Sequence of chain 1.A:
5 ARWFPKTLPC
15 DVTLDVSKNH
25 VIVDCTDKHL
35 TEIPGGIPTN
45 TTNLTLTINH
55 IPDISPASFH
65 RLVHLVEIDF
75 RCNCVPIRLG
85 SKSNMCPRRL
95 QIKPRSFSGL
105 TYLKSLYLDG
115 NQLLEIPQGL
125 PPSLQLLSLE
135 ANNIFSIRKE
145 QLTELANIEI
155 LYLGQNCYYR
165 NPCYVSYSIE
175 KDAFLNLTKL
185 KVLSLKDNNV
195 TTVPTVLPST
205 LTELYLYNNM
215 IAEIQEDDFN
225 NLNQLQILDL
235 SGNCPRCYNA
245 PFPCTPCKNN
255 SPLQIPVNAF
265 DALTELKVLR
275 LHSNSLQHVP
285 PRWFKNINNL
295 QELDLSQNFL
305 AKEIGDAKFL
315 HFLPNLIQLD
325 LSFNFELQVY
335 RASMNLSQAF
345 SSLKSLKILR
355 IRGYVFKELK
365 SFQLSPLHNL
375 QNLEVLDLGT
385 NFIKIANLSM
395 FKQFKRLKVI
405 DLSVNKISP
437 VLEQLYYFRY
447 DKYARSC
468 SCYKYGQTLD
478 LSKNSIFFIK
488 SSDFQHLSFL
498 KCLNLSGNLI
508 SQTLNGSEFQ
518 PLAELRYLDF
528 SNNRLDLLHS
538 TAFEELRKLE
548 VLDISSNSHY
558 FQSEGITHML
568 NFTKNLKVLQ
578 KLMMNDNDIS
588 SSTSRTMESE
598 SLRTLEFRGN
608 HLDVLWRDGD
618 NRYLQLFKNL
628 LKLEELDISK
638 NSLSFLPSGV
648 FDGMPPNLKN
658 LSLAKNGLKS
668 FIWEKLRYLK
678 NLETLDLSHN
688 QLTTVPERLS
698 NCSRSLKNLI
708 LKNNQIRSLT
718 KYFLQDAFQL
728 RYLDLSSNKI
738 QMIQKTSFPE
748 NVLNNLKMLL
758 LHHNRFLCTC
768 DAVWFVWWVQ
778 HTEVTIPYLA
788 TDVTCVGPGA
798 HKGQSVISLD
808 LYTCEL

Binding-site contacts:
Ligand atom C6 contacts residue SER109 of chain 1.A at 3.8 Å.
Ligand atom O7 contacts residue GLU71 of chain 1.A at 3.4 Å (salt-bridge).
Ligand atom C1 contacts residue VAL70 of chain 1.A at 4.3 Å (hydrophobic).
Ligand atom C3 contacts residue HIS24 of chain 1.A at 4.3 Å.
Ligand atom O5 contacts residue GLU71 of chain 1.A at 3.5 Å.
Ligand atom C5 contacts residue VAL70 of chain 1.A at 4.1 Å (hydrophobic).
Ligand atom C6 contacts residue GLU71 of chain 1.A at 3.9 Å.
Ligand atom C8 contacts residue ILE26 of chain 1.A at 4.1 Å (hydrophobic).
Ligand atom C1 contacts residue ASN47 of chain 1.A at 1.4 Å.
Ligand atom O6 contacts residue VAL70 of chain 1.A at 4.2 Å.
Ligand atom O6 contacts residue SER109 of chain 1.A at 2.8 Å (h-bond).
Ligand atom O5 contacts residue VAL70 of chain 1.A at 3.6 Å.
Ligand atom C1 contacts residue GLU71 of chain 1.A at 4.3 Å.
Ligand atom C2 contacts residue GLU71 of chain 1.A at 4.1 Å.
Ligand atom C4 contacts residue ASN47 of chain 1.A at 4.3 Å.
Ligand atom O5 contacts residue ASN47 of chain 1.A at 2.4 Å (h-bond).
Ligand atom C1 contacts residue HIS24 of chain 1.A at 4.2 Å.
Ligand atom C7 contacts residue GLU71 of chain 1.A at 4.5 Å.
Ligand atom C3 contacts residue ASN47 of chain 1.A at 3.7 Å.
Ligand atom C7 contacts residue ASN47 of chain 1.A at 3.1 Å.
Ligand atom C4 contacts residue GLU71 of chain 1.A at 4.1 Å.
Ligand atom C5 contacts residue ASN47 of chain 1.A at 3.8 Å.
Ligand atom C6 contacts residue VAL70 of chain 1.A at 4.2 Å (hydrophobic).
Ligand atom C5 contacts residue GLU71 of chain 1.A at 4.0 Å.
Ligand atom O7 contacts residue ASN47 of chain 1.A at 2.9 Å (h-bond).
Ligand atom O6 contacts residue GLU71 of chain 1.A at 2.7 Å (salt-bridge).
Ligand atom C8 contacts residue ASN47 of chain 1.A at 4.5 Å.
Ligand atom C2 contacts residue ASN47 of chain 1.A at 2.4 Å.
Ligand atom N2 contacts residue ASN47 of chain 1.A at 2.8 Å (h-bond).

The protein below binds the small molecule below.
Small molecule (SMILES): CC(=O)N[C@@H]1[C@@H](O)[C@H](O)[C@@H](CO)O[C@H]1O